Binding-site contacts:
Ligand atom C8 contacts residue LEU81 of chain 1.A at 4.2 Å (hydrophobic).
Ligand atom O3 contacts residue LEU84 of chain 1.A at 3.8 Å.
Ligand atom C6 contacts residue MET85 of chain 1.A at 3.6 Å (hydrophobic).
Ligand atom C3 contacts residue GLU50 of chain 1.A at 3.1 Å.
Ligand atom C2 contacts residue ALA47 of chain 1.A at 4.0 Å (hydrophobic).
Ligand atom C3 contacts residue LEU84 of chain 1.A at 3.8 Å (hydrophobic).
Ligand atom C18 contacts residue LEU81 of chain 1.A at 4.2 Å (hydrophobic).
Ligand atom C4 contacts residue LEU88 of chain 1.A at 4.1 Å (hydrophobic).
Ligand atom O17 contacts residue LEU222 of chain 1.A at 3.5 Å (h-bond).
Ligand atom C18 contacts residue LEU222 of chain 1.A at 3.7 Å (hydrophobic).
Ligand atom C9 contacts residue PHE101 of chain 1.A at 3.8 Å (hydrophobic).
Ligand atom C6 contacts residue LEU88 of chain 1.A at 4.2 Å (hydrophobic).
Ligand atom C1 contacts residue ALA47 of chain 1.A at 4.0 Å (hydrophobic).
Ligand atom C7 contacts residue MET85 of chain 1.A at 4.0 Å (hydrophobic).
Ligand atom C10 contacts residue PHE101 of chain 1.A at 3.5 Å (hydrophobic).
Ligand atom C16 contacts residue MET118 of chain 1.A at 3.5 Å (hydrophobic).
Ligand atom C3 contacts residue ARG91 of chain 1.A at 3.4 Å.
Ligand atom C16 contacts residue ILE121 of chain 1.A at 3.9 Å (hydrophobic).
Ligand atom C12 contacts residue LEU43 of chain 1.A at 4.0 Å (hydrophobic).
Ligand atom O3 contacts residue GLU50 of chain 1.A at 2.5 Å (salt-bridge).
Ligand atom C15 contacts residue MET118 of chain 1.A at 4.2 Å (hydrophobic).
Ligand atom O17 contacts residue HIS221 of chain 1.A at 2.7 Å (h-bond).
Ligand atom C6 contacts residue PHE101 of chain 1.A at 4.3 Å (hydrophobic).
Ligand atom O3 contacts residue ARG91 of chain 1.A at 2.7 Å (salt-bridge).
Ligand atom C4 contacts residue LEU84 of chain 1.A at 3.6 Å (hydrophobic).
Ligand atom C15 contacts residue GLY218 of chain 1.A at 4.0 Å.
Ligand atom C17 contacts residue MET118 of chain 1.A at 4.1 Å (hydrophobic).
Ligand atom C2 contacts residue LEU46 of chain 1.A at 4.0 Å (hydrophobic).
Ligand atom C1 contacts residue LEU43 of chain 1.A at 3.7 Å (hydrophobic).
Ligand atom C2 contacts residue GLU50 of chain 1.A at 3.0 Å.
Ligand atom C5 contacts residue PHE101 of chain 1.A at 3.8 Å (hydrophobic).
Ligand atom C4 contacts residue MET85 of chain 1.A at 4.3 Å (hydrophobic).
Ligand atom C7 contacts residue LEU125 of chain 1.A at 4.0 Å (hydrophobic).
Ligand atom C5 contacts residue LEU84 of chain 1.A at 4.2 Å (hydrophobic).
Ligand atom C16 contacts residue HIS221 of chain 1.A at 3.7 Å.
Ligand atom C16 contacts residue GLY218 of chain 1.A at 4.0 Å.
Ligand atom C1 contacts residue PHE101 of chain 1.A at 3.9 Å (hydrophobic).
Ligand atom C4 contacts residue ARG91 of chain 1.A at 3.8 Å.
Ligand atom C11 contacts residue LEU43 of chain 1.A at 3.9 Å (hydrophobic).
Ligand atom C17 contacts residue HIS221 of chain 1.A at 3.6 Å.

Sequence of chain 1.A:
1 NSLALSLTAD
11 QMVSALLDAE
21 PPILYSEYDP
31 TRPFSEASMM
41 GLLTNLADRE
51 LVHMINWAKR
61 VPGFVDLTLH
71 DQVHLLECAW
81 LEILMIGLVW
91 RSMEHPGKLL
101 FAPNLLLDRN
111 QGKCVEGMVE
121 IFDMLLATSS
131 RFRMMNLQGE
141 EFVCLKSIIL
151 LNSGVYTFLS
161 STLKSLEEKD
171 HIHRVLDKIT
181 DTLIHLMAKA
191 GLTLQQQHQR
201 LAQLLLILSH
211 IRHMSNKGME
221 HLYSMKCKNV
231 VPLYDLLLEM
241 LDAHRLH

This protein binds this small molecule.
Small molecule (SMILES): C[C@]12CC[C@@H]3c4ccc(O)cc4CC[C@H]3[C@@H]1CC[C@@H]2O